Sequence of chain 1.A:
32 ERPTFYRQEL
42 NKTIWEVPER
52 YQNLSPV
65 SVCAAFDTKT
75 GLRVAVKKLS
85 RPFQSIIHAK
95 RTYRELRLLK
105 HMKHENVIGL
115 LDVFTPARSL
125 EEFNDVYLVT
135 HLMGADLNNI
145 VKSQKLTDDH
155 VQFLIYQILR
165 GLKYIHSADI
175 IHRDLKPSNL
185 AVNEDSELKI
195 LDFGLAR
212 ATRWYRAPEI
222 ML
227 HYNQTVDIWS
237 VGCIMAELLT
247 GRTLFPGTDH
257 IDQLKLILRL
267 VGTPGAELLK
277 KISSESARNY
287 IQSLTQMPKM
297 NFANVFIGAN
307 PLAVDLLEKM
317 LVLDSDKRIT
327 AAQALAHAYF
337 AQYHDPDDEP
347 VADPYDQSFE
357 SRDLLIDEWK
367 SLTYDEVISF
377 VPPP

This protein binds this small molecule.
Small molecule (SMILES): Cc1ccc(C(=O)Nc2ccon2)cc1-c1cnc2c(c1)[nH]c(=O)n2C(C)(C)C

Binding-site contacts:
Ligand atom N26 contacts residue ASP196 of chain 1.A at 3.6 Å.
Ligand atom O28 contacts residue ILE112 of chain 1.A at 3.6 Å.
Ligand atom C1 contacts residue GLU99 of chain 1.A at 3.5 Å.
Ligand atom O28 contacts residue ASP196 of chain 1.A at 2.9 Å (salt-bridge).
Ligand atom C14 contacts residue GLU99 of chain 1.A at 3.5 Å.
Ligand atom N23 contacts residue LEU199 of chain 1.A at 3.4 Å.
Ligand atom C5 contacts residue ALA79 of chain 1.A at 3.8 Å (hydrophobic).
Ligand atom O29 contacts residue LEU199 of chain 1.A at 3.5 Å.
Ligand atom C16 contacts residue GLU99 of chain 1.A at 3.8 Å.
Ligand atom N23 contacts residue GLU99 of chain 1.A at 3.4 Å.
Ligand atom O28 contacts residue LEU195 of chain 1.A at 3.6 Å.
Ligand atom C7 contacts residue PHE197 of chain 1.A at 3.2 Å (hydrophobic).
Ligand atom C1 contacts residue LYS81 of chain 1.A at 3.8 Å.
Ligand atom N26 contacts residue LEU103 of chain 1.A at 3.8 Å.
Ligand atom C19 contacts residue GLY138 of chain 1.A at 3.6 Å.
Ligand atom C5 contacts residue THR134 of chain 1.A at 3.2 Å.
Ligand atom C11 contacts residue LYS81 of chain 1.A at 3.7 Å.
Ligand atom N24 contacts residue HIS135 of chain 1.A at 3.1 Å (h-bond).
Ligand atom O27 contacts residue MET137 of chain 1.A at 2.8 Å (h-bond).
Ligand atom C2 contacts residue LYS81 of chain 1.A at 3.5 Å.
Ligand atom C19 contacts residue ALA139 of chain 1.A at 3.4 Å (hydrophobic).
Ligand atom C17 contacts residue LYS81 of chain 1.A at 3.4 Å.
Ligand atom C17 contacts residue THR134 of chain 1.A at 3.8 Å.
Ligand atom C18 contacts residue VAL58 of chain 1.A at 3.4 Å (hydrophobic).
Ligand atom O29 contacts residue PHE197 of chain 1.A at 3.3 Å (h-bond).
Ligand atom O27 contacts residue GLY138 of chain 1.A at 3.2 Å (h-bond).
Ligand atom N26 contacts residue GLU99 of chain 1.A at 2.8 Å (salt-bridge).
Ligand atom O29 contacts residue LEU102 of chain 1.A at 3.6 Å.
Ligand atom O27 contacts residue ALA185 of chain 1.A at 3.8 Å.
Ligand atom C3 contacts residue ASP196 of chain 1.A at 3.4 Å.
Ligand atom C15 contacts residue MET137 of chain 1.A at 3.7 Å (hydrophobic).
Ligand atom C14 contacts residue LEU103 of chain 1.A at 3.8 Å (hydrophobic).
Ligand atom N24 contacts residue ALA79 of chain 1.A at 3.8 Å.
Ligand atom C7 contacts residue ASP196 of chain 1.A at 3.7 Å.
Ligand atom C15 contacts residue ALA185 of chain 1.A at 3.8 Å (hydrophobic).
Ligand atom C17 contacts residue ALA79 of chain 1.A at 3.7 Å (hydrophobic).
Ligand atom O27 contacts residue LEU136 of chain 1.A at 3.6 Å.
Ligand atom C12 contacts residue ALA79 of chain 1.A at 3.7 Å (hydrophobic).
Ligand atom C16 contacts residue ASP196 of chain 1.A at 3.4 Å.
Ligand atom C3 contacts residue LEU103 of chain 1.A at 3.5 Å (hydrophobic).